A protein and the small-molecule ligand that binds it are described below.
Small molecule (SMILES): C[N+](C)(C)[O-]

Sequence of chain 2.A:
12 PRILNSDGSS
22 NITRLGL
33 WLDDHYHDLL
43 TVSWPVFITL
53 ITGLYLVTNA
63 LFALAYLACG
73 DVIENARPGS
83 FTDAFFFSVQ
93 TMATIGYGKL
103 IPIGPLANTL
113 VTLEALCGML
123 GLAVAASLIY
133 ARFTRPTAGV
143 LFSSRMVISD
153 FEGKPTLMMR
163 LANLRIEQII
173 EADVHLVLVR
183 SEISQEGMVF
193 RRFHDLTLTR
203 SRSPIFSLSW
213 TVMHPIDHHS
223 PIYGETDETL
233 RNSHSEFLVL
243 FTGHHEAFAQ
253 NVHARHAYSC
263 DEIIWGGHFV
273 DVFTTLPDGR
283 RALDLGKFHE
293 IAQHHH

Binding-site contacts:
Ligand atom CAD contacts residue ILE172 of chain 2.A at 3.9 Å (hydrophobic).
Ligand atom CAA contacts residue ASN253 of chain 2.A at 3.8 Å.
Ligand atom CAB contacts residue GLU173 of chain 2.A at 3.6 Å.
Ligand atom CAD contacts residue HIS246 of chain 2.A at 3.7 Å.
Ligand atom NAC contacts residue GLU173 of chain 2.A at 3.7 Å.
Ligand atom CAD contacts residue GLU173 of chain 2.A at 3.3 Å.
Ligand atom OAE contacts residue ASP175 of chain 2.A at 3.5 Å (salt-bridge).
Ligand atom NAC contacts residue ASP175 of chain 2.A at 4.2 Å.
Ligand atom CAB contacts residue ARG204 of chain 2.A at 3.8 Å.
Ligand atom OAE contacts residue GLU173 of chain 2.A at 3.5 Å (salt-bridge).
Ligand atom OAE contacts residue THR244 of chain 2.A at 3.4 Å (h-bond).
Ligand atom CAD contacts residue GLY245 of chain 2.A at 3.9 Å.
Ligand atom NAC contacts residue ASN253 of chain 2.A at 4.3 Å.
Ligand atom CAD contacts residue ASN253 of chain 2.A at 3.6 Å.
Ligand atom CAB contacts residue ASP175 of chain 2.A at 3.7 Å.
Ligand atom OAE contacts residue GLY245 of chain 2.A at 4.0 Å.